Binding-site contacts:
Ligand atom CA contacts residue MYR1 of chain 1.J at 2.4 Å.
Ligand atom O contacts residue THR188 of chain 1.A at 2.9 Å (h-bond).
Ligand atom NZ contacts residue ASP90 of chain 1.A at 2.8 Å (salt-bridge).
Ligand atom OXT contacts residue HIS219 of chain 1.A at 3.1 Å (h-bond).
Ligand atom CA contacts residue ASN152 of chain 1.A at 3.5 Å.
Ligand atom CD contacts residue SER218 of chain 1.A at 3.5 Å.
Ligand atom OG contacts residue HIS204 of chain 1.A at 2.7 Å (h-bond).
Ligand atom O contacts residue TYR202 of chain 1.A at 3.4 Å.
Ligand atom CB contacts residue GLY378 of chain 1.A at 3.5 Å.
Ligand atom O contacts residue ASP377 of chain 1.A at 2.9 Å (salt-bridge).
Ligand atom CB contacts residue PHE217 of chain 1.A at 3.5 Å (hydrophobic).
Ligand atom O contacts residue PHE217 of chain 1.A at 3.4 Å.
Ligand atom O contacts residue ASP89 of chain 1.A at 3.5 Å.
Ligand atom N contacts residue ILE375 of chain 1.A at 3.0 Å (h-bond).
Ligand atom NZ contacts residue ASP89 of chain 1.A at 2.8 Å (salt-bridge).
Ligand atom NZ contacts residue ASP377 of chain 1.A at 2.8 Å (salt-bridge).
Ligand atom CA contacts residue TYR86 of chain 1.A at 3.3 Å (hydrophobic).
Ligand atom CB contacts residue ILE375 of chain 1.A at 3.4 Å (hydrophobic).
Ligand atom O contacts residue PHE96 of chain 1.A at 3.4 Å.
Ligand atom N contacts residue ASP377 of chain 1.A at 3.0 Å (salt-bridge).
Ligand atom NZ contacts residue ASP91 of chain 1.A at 2.7 Å (salt-bridge).
Ligand atom CE contacts residue ASP91 of chain 1.A at 3.2 Å.
Ligand atom CG2 contacts residue VAL87 of chain 1.A at 3.5 Å (hydrophobic).
Ligand atom N contacts residue COA1 of chain 1.E at 3.5 Å (h-bond).
Ligand atom CG contacts residue ASP377 of chain 1.A at 3.3 Å.
Ligand atom N contacts residue MYR1 of chain 1.J at 1.3 Å.
Ligand atom O contacts residue GLY376 of chain 1.A at 3.1 Å.
Ligand atom CB contacts residue HIS204 of chain 1.A at 3.4 Å.
Ligand atom N contacts residue PHE217 of chain 1.A at 3.1 Å (h-bond).
Ligand atom NZ contacts residue TYR233 of chain 1.A at 3.0 Å (h-bond).
Ligand atom CE contacts residue SER206 of chain 1.A at 3.4 Å.
Ligand atom OG contacts residue GLY376 of chain 1.A at 3.3 Å.
Ligand atom SG contacts residue TYR202 of chain 1.A at 3.0 Å (h-bond).
Ligand atom CB contacts residue ASN379 of chain 1.A at 3.5 Å.
Ligand atom OG contacts residue ASP377 of chain 1.A at 3.2 Å (salt-bridge).
Ligand atom O contacts residue HIS204 of chain 1.A at 3.3 Å.
Ligand atom OG contacts residue GLY378 of chain 1.A at 3.0 Å (h-bond).
Ligand atom OG contacts residue ASN379 of chain 1.A at 2.7 Å (h-bond).
Ligand atom N contacts residue THR188 of chain 1.A at 3.0 Å (h-bond).
Ligand atom NZ contacts residue SER206 of chain 1.A at 2.9 Å (h-bond).

Sequence of chain 1.A:
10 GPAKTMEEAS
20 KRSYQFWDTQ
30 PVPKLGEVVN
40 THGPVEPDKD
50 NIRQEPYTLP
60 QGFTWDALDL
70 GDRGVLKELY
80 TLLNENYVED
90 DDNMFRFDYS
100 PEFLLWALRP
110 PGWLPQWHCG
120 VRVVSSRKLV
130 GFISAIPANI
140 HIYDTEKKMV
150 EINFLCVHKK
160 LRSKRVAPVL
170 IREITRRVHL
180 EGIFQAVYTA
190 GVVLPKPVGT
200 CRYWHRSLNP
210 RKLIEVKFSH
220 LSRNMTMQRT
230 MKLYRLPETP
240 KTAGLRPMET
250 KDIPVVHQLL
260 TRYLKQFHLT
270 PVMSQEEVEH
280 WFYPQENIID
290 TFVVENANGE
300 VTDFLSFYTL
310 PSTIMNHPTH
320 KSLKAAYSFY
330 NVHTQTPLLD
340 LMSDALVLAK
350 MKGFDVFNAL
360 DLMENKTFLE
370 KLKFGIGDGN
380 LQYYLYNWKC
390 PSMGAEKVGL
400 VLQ

The protein below binds the small molecule below.
Small molecule (SMILES): CC(C)[C@H](NC(=O)[C@H](CO)NC(=O)[C@H](CS)NC(=O)CN)C(=O)N[C@@H](CO)C(=O)N[C@@H](CCCCN)C(=O)N[C@@H](CCCCN)C(=O)N[C@@H](CCCCN)C(=O)O